Binding-site contacts:
Ligand atom O2' contacts residue LYS132 of chain 1.B at 2.8 Å (salt-bridge).
Ligand atom C5' contacts residue LYS132 of chain 1.B at 3.4 Å.
Ligand atom C5' contacts residue ASN66 of chain 1.B at 3.5 Å.
Ligand atom OP1 contacts residue LYS23 of chain 1.B at 3.0 Å (salt-bridge).
Ligand atom C4 contacts residue TYR99 of chain 1.B at 3.0 Å (hydrophobic).
Ligand atom O2' contacts residue ASN66 of chain 1.B at 2.7 Å (h-bond).
Ligand atom O2' contacts residue LYS23 of chain 1.B at 3.5 Å.
Ligand atom O2' contacts residue SER24 of chain 1.B at 3.3 Å.
Ligand atom O4' contacts residue ARG135 of chain 1.B at 3.4 Å.
Ligand atom OP2 contacts residue ASP136 of chain 1.B at 3.0 Å (salt-bridge).
Ligand atom C2 contacts residue ASN29 of chain 1.B at 3.3 Å.
Ligand atom N9 contacts residue LYS23 of chain 1.B at 3.3 Å (salt-bridge).
Ligand atom OP1 contacts residue ARG135 of chain 1.B at 3.0 Å (salt-bridge).
Ligand atom N6 contacts residue TRP39 of chain 1.B at 3.2 Å.
Ligand atom O3' contacts residue LYS23 of chain 1.B at 3.3 Å (salt-bridge).
Ligand atom C2 contacts residue TYR99 of chain 1.B at 3.2 Å (hydrophobic).
Ligand atom N3 contacts residue ASN25 of chain 1.B at 3.0 Å (h-bond).
Ligand atom C8 contacts residue LYS23 of chain 1.B at 3.2 Å.
Ligand atom C5 contacts residue TYR99 of chain 1.B at 3.3 Å (hydrophobic).
Ligand atom OP1 contacts residue ARG67 of chain 1.B at 3.0 Å (salt-bridge).
Ligand atom C6 contacts residue TRP39 of chain 1.B at 3.4 Å (hydrophobic).
Ligand atom C2 contacts residue SER24 of chain 1.B at 3.4 Å.
Ligand atom C8 contacts residue ASP136 of chain 1.B at 3.4 Å.
Ligand atom O2' contacts residue SER134 of chain 1.B at 3.1 Å (h-bond).
Ligand atom N4 contacts residue ARG135 of chain 1.B at 3.4 Å (salt-bridge).
Ligand atom C2 contacts residue ASN25 of chain 1.B at 3.3 Å.
Ligand atom N1 contacts residue ASN29 of chain 1.B at 3.0 Å (h-bond).
Ligand atom OP2 contacts residue ARG69 of chain 1.B at 2.7 Å (salt-bridge).
Ligand atom CZ contacts residue ALA40 of chain 1.B at 3.2 Å (hydrophobic).
Ligand atom C5 contacts residue ARG135 of chain 1.B at 3.0 Å.
Ligand atom N6 contacts residue ALA40 of chain 1.B at 2.8 Å (h-bond).
Ligand atom C2' contacts residue LYS23 of chain 1.B at 3.3 Å.
Ligand atom O3' contacts residue ASN66 of chain 1.B at 3.5 Å (h-bond).
Ligand atom C6 contacts residue TYR99 of chain 1.B at 3.5 Å (hydrophobic).
Ligand atom C4' contacts residue SER134 of chain 1.B at 3.5 Å.
Ligand atom O2' contacts residue LYS132 of chain 1.B at 3.0 Å (salt-bridge).
Ligand atom C4 contacts residue ARG135 of chain 1.B at 3.2 Å.
Ligand atom OP2 contacts residue ARG67 of chain 1.B at 3.5 Å (salt-bridge).
Ligand atom N3 contacts residue TYR99 of chain 1.B at 2.9 Å (h-bond).
Ligand atom O2' contacts residue ASN25 of chain 1.B at 3.2 Å (h-bond).

Sequence of chain 1.B:
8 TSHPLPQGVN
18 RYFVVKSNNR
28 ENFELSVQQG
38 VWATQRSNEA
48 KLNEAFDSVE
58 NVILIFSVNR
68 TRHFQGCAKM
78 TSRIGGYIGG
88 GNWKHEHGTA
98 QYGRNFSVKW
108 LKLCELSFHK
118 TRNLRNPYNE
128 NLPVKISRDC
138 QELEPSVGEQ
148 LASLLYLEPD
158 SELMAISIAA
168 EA

The protein below binds the small molecule below.
Small molecule (SMILES): CNc1ncnc2c1ncn2[C@@H]1O[C@H](CO)[C@@H](O[P](=O)(O)OC[C@H]2O[C@@H](n3ccc(N)nc3=O)[C@H](O)[C@@H]2O[P](=O)(O)OC[C@H]2O[C@@H](n3ccc(=O)[nH]c3=O)[C@H](O)[C@@H]2O[P](=O)(O)OC[C@H]2O[C@@H](n3cnc4c(N)ncnc43)[C@H](O)[C@@H]2O[P](=O)(O)OC[C@H]2O[C@@H](n3cnc4c(=O)nc(N)[nH]c43)[C@H](O)[C@@H]2O)[C@H]1O